Binding-site contacts:
Ligand atom O6 contacts residue ALA498 of chain 1.A at 3.9 Å.
Ligand atom C6 contacts residue ALA498 of chain 1.A at 3.3 Å (hydrophobic).
Ligand atom C1 contacts residue ASN505 of chain 1.A at 1.4 Å.
Ligand atom C6 contacts residue SER502 of chain 1.A at 3.9 Å.
Ligand atom C3 contacts residue ASN505 of chain 1.A at 3.8 Å.
Ligand atom N2 contacts residue ASN505 of chain 1.A at 2.8 Å (h-bond).
Ligand atom C1 contacts residue THR507 of chain 1.A at 3.4 Å.
Ligand atom C5 contacts residue SER502 of chain 1.A at 4.1 Å.
Ligand atom O5 contacts residue ASN505 of chain 1.A at 2.4 Å (h-bond).
Ligand atom C1 contacts residue SER502 of chain 1.A at 4.2 Å.
Ligand atom O5 contacts residue THR507 of chain 1.A at 3.8 Å.
Ligand atom C6 contacts residue GLU501 of chain 1.A at 4.0 Å.
Ligand atom C4 contacts residue ASN505 of chain 1.A at 4.2 Å.
Ligand atom C2 contacts residue THR507 of chain 1.A at 4.0 Å.
Ligand atom C5 contacts residue ALA498 of chain 1.A at 4.5 Å (hydrophobic).
Ligand atom C5 contacts residue THR507 of chain 1.A at 3.7 Å.
Ligand atom C8 contacts residue ASN505 of chain 1.A at 4.4 Å.
Ligand atom N2 contacts residue THR507 of chain 1.A at 3.6 Å.
Ligand atom C3 contacts residue THR507 of chain 1.A at 4.2 Å.
Ligand atom C7 contacts residue ASN505 of chain 1.A at 3.3 Å.
Ligand atom C2 contacts residue ASN505 of chain 1.A at 2.4 Å.
Ligand atom C5 contacts residue GLU501 of chain 1.A at 4.4 Å.
Ligand atom O6 contacts residue GLU501 of chain 1.A at 3.6 Å.
Ligand atom C4 contacts residue THR507 of chain 1.A at 4.5 Å.
Ligand atom C5 contacts residue ASN505 of chain 1.A at 3.7 Å.
Ligand atom O7 contacts residue ASN505 of chain 1.A at 3.4 Å (h-bond).
Ligand atom C1 contacts residue GLU501 of chain 1.A at 4.1 Å.
Ligand atom O5 contacts residue SER502 of chain 1.A at 3.7 Å.
Ligand atom O5 contacts residue GLU501 of chain 1.A at 3.5 Å.

Sequence of chain 1.A:
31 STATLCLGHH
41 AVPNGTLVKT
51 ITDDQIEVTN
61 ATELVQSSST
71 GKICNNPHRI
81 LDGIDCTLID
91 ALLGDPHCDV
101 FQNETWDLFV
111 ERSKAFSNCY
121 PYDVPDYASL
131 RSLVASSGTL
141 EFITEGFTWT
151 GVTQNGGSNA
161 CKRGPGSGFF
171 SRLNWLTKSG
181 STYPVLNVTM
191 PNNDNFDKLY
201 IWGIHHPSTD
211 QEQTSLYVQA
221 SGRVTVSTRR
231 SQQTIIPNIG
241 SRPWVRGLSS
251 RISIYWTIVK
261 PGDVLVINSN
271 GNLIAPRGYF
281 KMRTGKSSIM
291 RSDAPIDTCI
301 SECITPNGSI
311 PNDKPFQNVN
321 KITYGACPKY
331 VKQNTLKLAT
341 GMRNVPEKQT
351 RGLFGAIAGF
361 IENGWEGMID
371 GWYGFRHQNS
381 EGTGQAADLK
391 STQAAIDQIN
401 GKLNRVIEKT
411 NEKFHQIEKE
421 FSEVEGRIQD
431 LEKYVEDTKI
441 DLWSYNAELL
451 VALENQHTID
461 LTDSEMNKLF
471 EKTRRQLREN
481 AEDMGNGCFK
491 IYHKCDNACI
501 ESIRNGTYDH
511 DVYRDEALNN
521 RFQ

A protein and the small-molecule ligand that binds it are described below.
Small molecule (SMILES): CC(=O)N[C@@H]1[C@@H](O)[C@H](O)[C@@H](CO)O[C@H]1O